Sequence of chain 1.B:
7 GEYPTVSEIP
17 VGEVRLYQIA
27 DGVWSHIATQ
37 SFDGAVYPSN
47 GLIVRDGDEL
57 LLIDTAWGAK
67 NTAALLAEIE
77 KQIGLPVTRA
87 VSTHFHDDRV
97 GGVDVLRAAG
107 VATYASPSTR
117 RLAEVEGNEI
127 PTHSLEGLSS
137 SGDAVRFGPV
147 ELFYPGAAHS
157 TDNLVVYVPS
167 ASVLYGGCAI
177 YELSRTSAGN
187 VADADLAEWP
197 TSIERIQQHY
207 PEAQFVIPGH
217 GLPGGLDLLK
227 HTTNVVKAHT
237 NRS

A small-molecule ligand and the protein it binds are described below.
Small molecule (SMILES): Cc1cccc2c(-c3ccccc3Cl)c(C(=O)O)[nH]c12

Binding-site contacts:
Ligand atom C09 contacts residue ASN186 of chain 1.B at 3.6 Å.
Ligand atom C05 contacts residue TRP63 of chain 1.B at 3.8 Å (hydrophobic).
Ligand atom O20 contacts residue ARG181 of chain 1.B at 3.0 Å (salt-bridge).
Ligand atom C04 contacts residue PHE38 of chain 1.B at 3.9 Å (hydrophobic).
Ligand atom C01 contacts residue ASP94 of chain 1.B at 3.8 Å.
Ligand atom O19 contacts residue CYS174 of chain 1.B at 3.5 Å (h-bond).
Ligand atom C16 contacts residue ARG181 of chain 1.B at 3.4 Å.
Ligand atom N08 contacts residue HIS216 of chain 1.B at 3.7 Å.
Ligand atom C18 contacts residue HIS216 of chain 1.B at 3.2 Å.
Ligand atom C03 contacts residue TRP63 of chain 1.B at 3.2 Å (hydrophobic).
Ligand atom C14 contacts residue TYR43 of chain 1.B at 3.6 Å (hydrophobic).
Ligand atom C16 contacts residue TYR43 of chain 1.B at 3.9 Å (hydrophobic).
Ligand atom C01 contacts residue ASN186 of chain 1.B at 3.5 Å.
Ligand atom C15 contacts residue TYR43 of chain 1.B at 3.8 Å (hydrophobic).
Ligand atom C10 contacts residue ASN186 of chain 1.B at 3.9 Å.
Ligand atom C02 contacts residue TRP63 of chain 1.B at 3.7 Å (hydrophobic).
Ligand atom C17 contacts residue HIS216 of chain 1.B at 3.6 Å.
Ligand atom O20 contacts residue HIS216 of chain 1.B at 3.8 Å.
Ligand atom CL1 contacts residue ASN186 of chain 1.B at 3.6 Å.
Ligand atom C18 contacts residue HIS155 of chain 1.B at 3.8 Å.
Ligand atom O19 contacts residue HIS155 of chain 1.B at 3.2 Å.
Ligand atom C02 contacts residue ASN186 of chain 1.B at 3.7 Å.
Ligand atom C04 contacts residue TRP63 of chain 1.B at 3.5 Å (hydrophobic).
Ligand atom O19 contacts residue HIS216 of chain 1.B at 3.0 Å (h-bond).
Ligand atom C12 contacts residue ARG181 of chain 1.B at 3.6 Å.
Ligand atom C17 contacts residue ARG181 of chain 1.B at 3.7 Å.
Ligand atom N08 contacts residue ASN186 of chain 1.B at 2.9 Å (h-bond).
Ligand atom C11 contacts residue ARG181 of chain 1.B at 3.8 Å.
Ligand atom O19 contacts residue ZN1 of chain 1.J at 2.2 Å.
Ligand atom C15 contacts residue ARG181 of chain 1.B at 3.3 Å.
Ligand atom C18 contacts residue ZN1 of chain 1.J at 3.1 Å.
Ligand atom C09 contacts residue ZN1 of chain 1.J at 3.5 Å.
Ligand atom CL1 contacts residue GLY185 of chain 1.B at 3.7 Å.
Ligand atom C09 contacts residue HIS216 of chain 1.B at 3.4 Å.
Ligand atom N08 contacts residue ZN1 of chain 1.J at 3.3 Å.
Ligand atom C12 contacts residue TYR43 of chain 1.B at 3.7 Å (hydrophobic).
Ligand atom O20 contacts residue GLY185 of chain 1.B at 3.5 Å (h-bond).
Ligand atom C14 contacts residue ARG181 of chain 1.B at 3.5 Å.
Ligand atom C07 contacts residue ASN186 of chain 1.B at 3.4 Å.
Ligand atom C05 contacts residue TYR43 of chain 1.B at 4.0 Å (hydrophobic).